Binding-site contacts:
Ligand atom C12 contacts residue ILE9 of chain 1.A at 3.9 Å (hydrophobic).
Ligand atom C24 contacts residue TYR111 of chain 1.A at 3.8 Å (hydrophobic).
Ligand atom N26 contacts residue TYR111 of chain 1.A at 3.6 Å.
Ligand atom C15 contacts residue CYS29 of chain 1.A at 4.0 Å (hydrophobic).
Ligand atom C16 contacts residue LEU41 of chain 1.A at 4.0 Å (hydrophobic).
Ligand atom C14 contacts residue PHE22 of chain 1.A at 4.0 Å (hydrophobic).
Ligand atom C1 contacts residue PHE5 of chain 1.A at 3.8 Å (hydrophobic).
Ligand atom C15 contacts residue ASN23 of chain 1.A at 3.4 Å.
Ligand atom O30 contacts residue TYR111 of chain 1.A at 3.2 Å.
Ligand atom C11 contacts residue PHE106 of chain 1.A at 3.9 Å (hydrophobic).
Ligand atom O3 contacts residue ARG6 of chain 1.A at 3.2 Å (salt-bridge).
Ligand atom S27 contacts residue TYR111 of chain 1.A at 3.9 Å.
Ligand atom C21 contacts residue PHE106 of chain 1.A at 4.0 Å (hydrophobic).
Ligand atom O7 contacts residue ASN24 of chain 1.A at 4.0 Å.
Ligand atom C6 contacts residue CYS29 of chain 1.A at 3.8 Å (hydrophobic).
Ligand atom C19 contacts residue TYR69 of chain 1.A at 4.1 Å (hydrophobic).
Ligand atom C2 contacts residue ARG6 of chain 1.A at 3.6 Å.
Ligand atom C25 contacts residue MET20 of chain 1.A at 3.7 Å (hydrophobic).
Ligand atom C15 contacts residue TYR25 of chain 1.A at 3.5 Å (hydrophobic).
Ligand atom C26 contacts residue TYR111 of chain 1.A at 3.5 Å (hydrophobic).
Ligand atom C22 contacts residue TYR111 of chain 1.A at 3.9 Å (hydrophobic).
Ligand atom C16 contacts residue TYR25 of chain 1.A at 4.0 Å (hydrophobic).
Ligand atom C24 contacts residue MET20 of chain 1.A at 4.0 Å (hydrophobic).
Ligand atom O25 contacts residue TYR111 of chain 1.A at 3.8 Å.
Ligand atom C21 contacts residue ILE9 of chain 1.A at 4.0 Å (hydrophobic).
Ligand atom C14 contacts residue ASN23 of chain 1.A at 3.9 Å.
Ligand atom C21 contacts residue ILE13 of chain 1.A at 4.0 Å (hydrophobic).
Ligand atom O30 contacts residue LYS113 of chain 1.A at 3.7 Å.
Ligand atom N26 contacts residue MET20 of chain 1.A at 3.3 Å.
Ligand atom C18 contacts residue PHE106 of chain 1.A at 3.6 Å (hydrophobic).
Ligand atom C11 contacts residue ILE9 of chain 1.A at 3.5 Å (hydrophobic).
Ligand atom O28 contacts residue LYS116 of chain 1.A at 2.8 Å (salt-bridge).
Ligand atom O7 contacts residue ASN23 of chain 1.A at 2.7 Å (h-bond).
Ligand atom C6 contacts residue GLY30 of chain 1.A at 3.5 Å.
Ligand atom O7 contacts residue PHE22 of chain 1.A at 2.9 Å.
Ligand atom C12 contacts residue PHE22 of chain 1.A at 4.0 Å (hydrophobic).
Ligand atom C25 contacts residue TYR111 of chain 1.A at 3.8 Å (hydrophobic).
Ligand atom C7 contacts residue ASN23 of chain 1.A at 3.3 Å.
Ligand atom C26 contacts residue MET20 of chain 1.A at 4.0 Å (hydrophobic).
Ligand atom C18 contacts residue CYS45 of chain 1.A at 3.8 Å (hydrophobic).

The protein below binds the small molecule below.
Small molecule (SMILES): C[C@H](CCC(=O)NCCS(=O)(=O)O)[C@H]1CC[C@H]2[C@@H]3[C@H](O)C[C@@H]4C[C@H](O)CC[C@]4(C)[C@H]3CC[C@]12C

Sequence of chain 1.A:
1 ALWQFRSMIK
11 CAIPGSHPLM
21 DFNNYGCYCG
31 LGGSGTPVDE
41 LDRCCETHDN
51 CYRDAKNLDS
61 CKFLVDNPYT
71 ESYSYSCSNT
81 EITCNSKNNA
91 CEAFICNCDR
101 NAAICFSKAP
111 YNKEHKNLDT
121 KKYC